Sequence of chain 1.A:
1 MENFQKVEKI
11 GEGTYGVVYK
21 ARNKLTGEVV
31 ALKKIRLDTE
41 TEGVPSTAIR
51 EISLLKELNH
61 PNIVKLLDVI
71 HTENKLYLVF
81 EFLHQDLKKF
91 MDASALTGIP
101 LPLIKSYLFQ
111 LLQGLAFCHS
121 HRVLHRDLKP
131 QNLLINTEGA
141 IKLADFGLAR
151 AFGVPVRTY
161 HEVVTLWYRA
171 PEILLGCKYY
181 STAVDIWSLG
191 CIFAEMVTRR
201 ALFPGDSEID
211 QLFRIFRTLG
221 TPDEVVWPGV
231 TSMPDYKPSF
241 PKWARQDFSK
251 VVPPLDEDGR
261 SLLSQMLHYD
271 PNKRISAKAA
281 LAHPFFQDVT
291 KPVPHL

Binding-site contacts:
Ligand atom O4 contacts residue LYS89 of chain 1.A at 4.0 Å.
Ligand atom C15 contacts residue LEU83 of chain 1.A at 3.9 Å (hydrophobic).
Ligand atom O2 contacts residue LEU134 of chain 1.A at 3.8 Å.
Ligand atom N6 contacts residue ASP86 of chain 1.A at 4.0 Å.
Ligand atom O1 contacts residue ASP145 of chain 1.A at 3.9 Å.
Ligand atom C14 contacts residue GLN85 of chain 1.A at 4.1 Å.
Ligand atom N3 contacts residue GLY13 of chain 1.A at 3.9 Å.
Ligand atom C2 contacts residue GLU81 of chain 1.A at 4.0 Å.
Ligand atom S1 contacts residue VAL18 of chain 1.A at 3.8 Å.
Ligand atom C1 contacts residue ALA31 of chain 1.A at 4.0 Å (hydrophobic).
Ligand atom C13 contacts residue LEU83 of chain 1.A at 4.0 Å (hydrophobic).
Ligand atom C1 contacts residue LEU134 of chain 1.A at 3.5 Å (hydrophobic).
Ligand atom C15 contacts residue HIS84 of chain 1.A at 3.6 Å.
Ligand atom N3 contacts residue ASP145 of chain 1.A at 3.1 Å (salt-bridge).
Ligand atom C16 contacts residue GLN85 of chain 1.A at 3.9 Å.
Ligand atom O1 contacts residue PHE80 of chain 1.A at 3.5 Å.
Ligand atom C4 contacts residue LEU134 of chain 1.A at 3.7 Å (hydrophobic).
Ligand atom C18 contacts residue LEU134 of chain 1.A at 3.8 Å (hydrophobic).
Ligand atom N2 contacts residue LYS33 of chain 1.A at 3.7 Å.
Ligand atom C14 contacts residue LEU83 of chain 1.A at 3.1 Å (hydrophobic).
Ligand atom C4 contacts residue ILE10 of chain 1.A at 3.9 Å (hydrophobic).
Ligand atom C3 contacts residue LEU134 of chain 1.A at 3.8 Å (hydrophobic).
Ligand atom C2 contacts residue ALA31 of chain 1.A at 3.6 Å (hydrophobic).
Ligand atom C13 contacts residue LEU134 of chain 1.A at 3.8 Å (hydrophobic).
Ligand atom C13 contacts residue ILE10 of chain 1.A at 3.9 Å (hydrophobic).
Ligand atom N3 contacts residue ASN132 of chain 1.A at 4.1 Å.
Ligand atom C9 contacts residue ASP145 of chain 1.A at 3.9 Å.
Ligand atom C16 contacts residue ASP86 of chain 1.A at 4.0 Å.
Ligand atom O3 contacts residue ASP86 of chain 1.A at 3.1 Å (salt-bridge).
Ligand atom C17 contacts residue ASP86 of chain 1.A at 3.8 Å.
Ligand atom C8 contacts residue ASP145 of chain 1.A at 3.9 Å.
Ligand atom C14 contacts residue ILE10 of chain 1.A at 3.9 Å (hydrophobic).
Ligand atom N2 contacts residue ASP145 of chain 1.A at 3.5 Å (salt-bridge).
Ligand atom N6 contacts residue ILE10 of chain 1.A at 3.3 Å (h-bond).
Ligand atom C6 contacts residue LEU134 of chain 1.A at 4.0 Å (hydrophobic).
Ligand atom C3 contacts residue LEU83 of chain 1.A at 3.4 Å (hydrophobic).
Ligand atom C2 contacts residue LEU134 of chain 1.A at 3.5 Å (hydrophobic).
Ligand atom C15 contacts residue GLN85 of chain 1.A at 3.5 Å.
Ligand atom O3 contacts residue LYS89 of chain 1.A at 3.6 Å.
Ligand atom O3 contacts residue GLN85 of chain 1.A at 3.4 Å.

The small molecule below binds the protein below.
Small molecule (SMILES): [H]/N=C1\NC(=O)C(=Cc2ccc(-c3ccc(S(N)(=O)=O)cc3)o2)S1